Binding-site contacts:
Ligand atom N2 contacts residue ASN154 of chain 4.A at 2.9 Å (h-bond).
Ligand atom C5 contacts residue HIS104 of chain 4.B at 3.2 Å.
Ligand atom C1 contacts residue HIS104 of chain 4.B at 3.7 Å.
Ligand atom C4 contacts residue HIS104 of chain 4.B at 4.5 Å.
Ligand atom C8 contacts residue HIS104 of chain 4.B at 4.5 Å.
Ligand atom C3 contacts residue ASN154 of chain 4.A at 3.8 Å.
Ligand atom C7 contacts residue ASN154 of chain 4.A at 3.4 Å.
Ligand atom C5 contacts residue ASN154 of chain 4.A at 3.6 Å.
Ligand atom C6 contacts residue VAL250 of chain 4.B at 4.3 Å (hydrophobic).
Ligand atom O5 contacts residue HIS104 of chain 4.B at 3.1 Å.
Ligand atom C8 contacts residue ASN154 of chain 4.A at 3.7 Å.
Ligand atom O7 contacts residue ASN154 of chain 4.A at 3.4 Å (h-bond).
Ligand atom C4 contacts residue ASN154 of chain 4.A at 4.2 Å.
Ligand atom C2 contacts residue ASN154 of chain 4.A at 2.4 Å.
Ligand atom O5 contacts residue ASN154 of chain 4.A at 2.3 Å (h-bond).
Ligand atom C6 contacts residue HIS104 of chain 4.B at 3.5 Å.
Ligand atom C1 contacts residue ASN154 of chain 4.A at 1.4 Å.

Sequence of chain 4.B:
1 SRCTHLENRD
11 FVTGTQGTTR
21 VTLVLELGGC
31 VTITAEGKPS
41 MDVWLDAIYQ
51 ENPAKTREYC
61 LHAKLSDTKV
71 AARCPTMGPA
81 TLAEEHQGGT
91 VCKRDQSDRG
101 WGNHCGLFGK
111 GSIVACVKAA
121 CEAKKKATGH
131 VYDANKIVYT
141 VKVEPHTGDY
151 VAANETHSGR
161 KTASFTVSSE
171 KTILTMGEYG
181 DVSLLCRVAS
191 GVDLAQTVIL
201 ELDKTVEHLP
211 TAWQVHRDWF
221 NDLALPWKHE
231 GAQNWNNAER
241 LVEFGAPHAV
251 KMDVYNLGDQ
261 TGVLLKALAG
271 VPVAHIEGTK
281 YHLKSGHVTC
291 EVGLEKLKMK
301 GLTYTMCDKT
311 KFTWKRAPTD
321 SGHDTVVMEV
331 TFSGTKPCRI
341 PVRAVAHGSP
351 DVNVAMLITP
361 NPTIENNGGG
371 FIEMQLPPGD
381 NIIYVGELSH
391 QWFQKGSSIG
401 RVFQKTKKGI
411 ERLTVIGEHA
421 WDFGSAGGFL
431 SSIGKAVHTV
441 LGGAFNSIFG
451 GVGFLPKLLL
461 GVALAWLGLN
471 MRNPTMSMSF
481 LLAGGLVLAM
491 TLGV

Sequence of chain 4.A:
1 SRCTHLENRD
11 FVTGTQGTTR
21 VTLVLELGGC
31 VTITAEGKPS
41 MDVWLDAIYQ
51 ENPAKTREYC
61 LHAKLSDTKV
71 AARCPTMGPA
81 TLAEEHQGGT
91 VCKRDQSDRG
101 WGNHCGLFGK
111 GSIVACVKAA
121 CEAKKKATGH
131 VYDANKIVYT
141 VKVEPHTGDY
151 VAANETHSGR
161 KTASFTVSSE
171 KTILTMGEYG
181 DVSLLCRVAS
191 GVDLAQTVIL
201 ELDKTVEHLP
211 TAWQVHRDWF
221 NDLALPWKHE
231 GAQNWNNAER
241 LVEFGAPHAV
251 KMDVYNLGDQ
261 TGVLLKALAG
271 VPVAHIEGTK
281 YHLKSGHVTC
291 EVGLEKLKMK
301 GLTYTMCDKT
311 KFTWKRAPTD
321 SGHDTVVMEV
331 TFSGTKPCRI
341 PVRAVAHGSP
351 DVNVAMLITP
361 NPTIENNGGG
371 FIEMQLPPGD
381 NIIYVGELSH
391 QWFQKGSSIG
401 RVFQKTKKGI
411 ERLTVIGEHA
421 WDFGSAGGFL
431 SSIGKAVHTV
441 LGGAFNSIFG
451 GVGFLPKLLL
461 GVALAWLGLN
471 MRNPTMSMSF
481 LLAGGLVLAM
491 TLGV

This small molecule binds to this protein.
Small molecule (SMILES): CC(=O)N[C@H]1[C@H](O[C@H]2[C@H](O)[C@@H](NC(C)=O)CO[C@@H]2CO[C@@H]2O[C@@H](C)[C@@H](O)[C@@H](O)[C@@H]2O)O[C@H](CO)[C@@H](O)[C@@H]1O